A small-molecule ligand and the protein it binds are described below.
Small molecule (SMILES): CC(=O)N[C@H]1[C@H](O[C@H]2[C@H](O)[C@@H](NC(C)=O)CO[C@@H]2CO[C@@H]2O[C@@H](C)[C@@H](O)[C@@H](O)[C@@H]2O)O[C@H](CO)[C@@H](O[C@@H]2O[C@H](CO[C@H]3O[C@H](CO)[C@@H](O)[C@H](O)[C@@H]3O[C@@H]3O[C@H](CO)[C@@H](O)[C@H](O)[C@H]3NC(C)=O)[C@@H](O)[C@H](O[C@H]3O[C@H](CO)[C@@H](O)[C@H](O)[C@@H]3O[C@@H]3O[C@H](CO)[C@@H](O)[C@H](O)[C@H]3NC(C)=O)[C@@H]2O)[C@@H]1O

Binding-site contacts:
Ligand atom O5 contacts residue THR76 of chain 1.A at 4.2 Å.
Ligand atom O4 contacts residue VAL41 of chain 1.A at 3.9 Å.
Ligand atom O3 contacts residue LYS111 of chain 1.A at 3.1 Å (salt-bridge).
Ligand atom O7 contacts residue VAL41 of chain 1.A at 3.3 Å.
Ligand atom O7 contacts residue ASN74 of chain 1.A at 3.4 Å (h-bond).
Ligand atom C4 contacts residue VAL41 of chain 1.A at 4.1 Å (hydrophobic).
Ligand atom C1 contacts residue GLN72 of chain 1.A at 3.8 Å.
Ligand atom N2 contacts residue ASN74 of chain 1.A at 2.8 Å (h-bond).
Ligand atom C1 contacts residue PHE18 of chain 1.A at 3.6 Å (hydrophobic).
Ligand atom C5 contacts residue PHE20 of chain 1.A at 4.0 Å (hydrophobic).
Ligand atom O5 contacts residue ASN74 of chain 1.A at 2.5 Å (h-bond).
Ligand atom C5 contacts residue VAL41 of chain 1.A at 3.6 Å (hydrophobic).
Ligand atom C3 contacts residue PHE18 of chain 1.A at 3.5 Å (hydrophobic).
Ligand atom C7 contacts residue ASN74 of chain 1.A at 3.2 Å.
Ligand atom O6 contacts residue GLN72 of chain 1.A at 3.8 Å.
Ligand atom N2 contacts residue PHE18 of chain 1.A at 3.8 Å.
Ligand atom C3 contacts residue ASN74 of chain 1.A at 3.7 Å.
Ligand atom C1 contacts residue PHE20 of chain 1.A at 4.2 Å (hydrophobic).
Ligand atom C1 contacts residue ASN74 of chain 1.A at 1.4 Å.
Ligand atom C1 contacts residue THR76 of chain 1.A at 3.6 Å.
Ligand atom C5 contacts residue GLN72 of chain 1.A at 4.2 Å.
Ligand atom C5 contacts residue ASN74 of chain 1.A at 3.7 Å.
Ligand atom C1 contacts residue PHE18 of chain 1.A at 3.7 Å (hydrophobic).
Ligand atom C8 contacts residue PHE18 of chain 1.A at 3.5 Å (hydrophobic).
Ligand atom O4 contacts residue PHE20 of chain 1.A at 3.3 Å.
Ligand atom C5 contacts residue PHE20 of chain 1.A at 3.5 Å (hydrophobic).
Ligand atom O2 contacts residue GLN72 of chain 1.A at 3.2 Å (h-bond).
Ligand atom C6 contacts residue PHE20 of chain 1.A at 3.3 Å (hydrophobic).
Ligand atom C2 contacts residue ASN74 of chain 1.A at 2.4 Å.
Ligand atom O5 contacts residue PHE18 of chain 1.A at 3.2 Å.
Ligand atom C6 contacts residue GLN72 of chain 1.A at 3.1 Å.
Ligand atom C1 contacts residue PHE20 of chain 1.A at 4.1 Å (hydrophobic).
Ligand atom C2 contacts residue GLN72 of chain 1.A at 4.0 Å.
Ligand atom O3 contacts residue PHE18 of chain 1.A at 4.2 Å.
Ligand atom C2 contacts residue PHE18 of chain 1.A at 3.7 Å (hydrophobic).
Ligand atom C4 contacts residue PHE20 of chain 1.A at 4.0 Å (hydrophobic).
Ligand atom O6 contacts residue ASP42 of chain 1.A at 4.0 Å.
Ligand atom O6 contacts residue PHE20 of chain 1.A at 3.0 Å.
Ligand atom O6 contacts residue PHE18 of chain 1.A at 3.4 Å.
Ligand atom O4 contacts residue PHE18 of chain 1.A at 4.2 Å.

Sequence of chain 1.A:
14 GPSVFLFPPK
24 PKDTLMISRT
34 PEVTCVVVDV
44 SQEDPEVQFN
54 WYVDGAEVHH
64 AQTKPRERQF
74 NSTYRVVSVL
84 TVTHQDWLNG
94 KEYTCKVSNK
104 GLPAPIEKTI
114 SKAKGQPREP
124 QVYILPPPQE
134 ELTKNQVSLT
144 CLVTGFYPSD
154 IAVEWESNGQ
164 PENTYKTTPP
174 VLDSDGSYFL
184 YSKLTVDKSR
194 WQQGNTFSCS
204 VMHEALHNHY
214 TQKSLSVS